This small molecule binds to this protein.
Small molecule (SMILES): CC(=O)N[C@@H]1[C@@H](O)[C@H](O)[C@@H](CO)O[C@H]1O

Sequence of chain 1.A:
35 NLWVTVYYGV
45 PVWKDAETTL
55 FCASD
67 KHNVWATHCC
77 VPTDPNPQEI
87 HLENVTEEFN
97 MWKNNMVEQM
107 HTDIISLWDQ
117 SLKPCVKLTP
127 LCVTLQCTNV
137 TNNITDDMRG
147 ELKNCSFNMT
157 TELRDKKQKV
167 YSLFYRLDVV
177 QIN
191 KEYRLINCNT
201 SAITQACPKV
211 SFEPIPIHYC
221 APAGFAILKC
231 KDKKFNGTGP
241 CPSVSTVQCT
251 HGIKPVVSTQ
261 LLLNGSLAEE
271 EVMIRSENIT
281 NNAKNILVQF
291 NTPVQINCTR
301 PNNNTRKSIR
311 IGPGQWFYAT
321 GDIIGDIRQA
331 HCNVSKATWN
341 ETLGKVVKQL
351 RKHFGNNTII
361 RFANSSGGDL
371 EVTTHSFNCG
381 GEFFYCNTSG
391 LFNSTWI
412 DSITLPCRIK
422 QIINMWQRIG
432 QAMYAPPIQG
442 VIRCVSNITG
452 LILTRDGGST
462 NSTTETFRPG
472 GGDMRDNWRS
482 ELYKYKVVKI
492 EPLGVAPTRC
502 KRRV

Binding-site contacts:
Ligand atom C8 contacts residue GLN295 of chain 1.A at 3.4 Å.
Ligand atom C8 contacts residue SER335 of chain 1.A at 3.9 Å.
Ligand atom C1 contacts residue GLN295 of chain 1.A at 3.7 Å.
Ligand atom O3 contacts residue GLN295 of chain 1.A at 4.2 Å.
Ligand atom C3 contacts residue GLN295 of chain 1.A at 3.5 Å.
Ligand atom O5 contacts residue ARG444 of chain 1.A at 4.5 Å.
Ligand atom C2 contacts residue ASN297 of chain 1.A at 2.5 Å.
Ligand atom C4 contacts residue ASN297 of chain 1.A at 4.3 Å.
Ligand atom O7 contacts residue ASN333 of chain 1.A at 4.2 Å.
Ligand atom C8 contacts residue ASN297 of chain 1.A at 4.0 Å.
Ligand atom C1 contacts residue ASN297 of chain 1.A at 1.5 Å.
Ligand atom C7 contacts residue ASN333 of chain 1.A at 4.4 Å.
Ligand atom C2 contacts residue GLN295 of chain 1.A at 3.6 Å.
Ligand atom O5 contacts residue ASN297 of chain 1.A at 2.5 Å (h-bond).
Ligand atom N2 contacts residue ASN297 of chain 1.A at 3.0 Å (h-bond).
Ligand atom N2 contacts residue GLN295 of chain 1.A at 2.9 Å (h-bond).
Ligand atom C3 contacts residue ASN297 of chain 1.A at 3.9 Å.
Ligand atom C5 contacts residue ASN297 of chain 1.A at 3.8 Å.
Ligand atom C7 contacts residue GLN295 of chain 1.A at 4.0 Å.
Ligand atom C7 contacts residue ASN297 of chain 1.A at 3.6 Å.
Ligand atom O7 contacts residue ASN297 of chain 1.A at 3.8 Å.
Ligand atom C8 contacts residue ASN333 of chain 1.A at 3.7 Å.